Sequence of chain 1.B:
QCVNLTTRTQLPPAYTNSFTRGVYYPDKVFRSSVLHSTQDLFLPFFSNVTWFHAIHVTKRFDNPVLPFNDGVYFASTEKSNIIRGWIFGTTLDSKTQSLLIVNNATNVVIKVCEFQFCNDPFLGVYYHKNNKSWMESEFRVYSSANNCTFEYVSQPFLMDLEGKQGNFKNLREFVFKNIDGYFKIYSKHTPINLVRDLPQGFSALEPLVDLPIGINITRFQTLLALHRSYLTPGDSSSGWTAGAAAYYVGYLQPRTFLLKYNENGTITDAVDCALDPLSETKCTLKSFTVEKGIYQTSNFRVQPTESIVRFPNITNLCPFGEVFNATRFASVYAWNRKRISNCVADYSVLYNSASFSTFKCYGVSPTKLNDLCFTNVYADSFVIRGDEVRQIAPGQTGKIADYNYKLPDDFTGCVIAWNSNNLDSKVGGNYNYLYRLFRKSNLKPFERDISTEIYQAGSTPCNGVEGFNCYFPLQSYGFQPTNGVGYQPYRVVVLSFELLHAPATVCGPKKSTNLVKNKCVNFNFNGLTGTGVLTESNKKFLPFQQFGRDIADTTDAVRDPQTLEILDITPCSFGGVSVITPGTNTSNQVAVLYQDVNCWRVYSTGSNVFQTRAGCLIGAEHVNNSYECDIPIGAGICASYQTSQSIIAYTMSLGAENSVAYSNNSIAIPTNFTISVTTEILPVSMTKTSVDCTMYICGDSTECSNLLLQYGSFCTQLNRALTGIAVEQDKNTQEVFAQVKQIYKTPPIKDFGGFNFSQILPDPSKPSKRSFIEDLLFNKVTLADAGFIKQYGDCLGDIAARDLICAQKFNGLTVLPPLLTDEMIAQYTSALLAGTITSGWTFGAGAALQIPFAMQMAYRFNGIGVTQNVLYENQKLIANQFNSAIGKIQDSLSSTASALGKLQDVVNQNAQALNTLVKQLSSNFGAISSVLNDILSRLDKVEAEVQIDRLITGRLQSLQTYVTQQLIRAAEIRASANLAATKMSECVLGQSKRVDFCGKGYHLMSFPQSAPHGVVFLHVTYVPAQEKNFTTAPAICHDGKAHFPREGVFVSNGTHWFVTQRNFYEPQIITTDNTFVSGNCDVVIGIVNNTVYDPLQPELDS

Binding-site contacts:
Ligand atom C4 contacts residue ASN343 of chain 1.B at 4.2 Å.
Ligand atom C3 contacts residue ASN343 of chain 1.B at 3.8 Å.
Ligand atom C8 contacts residue SER371 of chain 1.B at 3.8 Å.
Ligand atom C5 contacts residue ASN343 of chain 1.B at 3.6 Å.
Ligand atom C7 contacts residue ASN343 of chain 1.B at 3.3 Å.
Ligand atom O7 contacts residue SER371 of chain 1.B at 3.9 Å.
Ligand atom O7 contacts residue ASN343 of chain 1.B at 3.2 Å (h-bond).
Ligand atom C1 contacts residue ASN343 of chain 1.B at 1.4 Å.
Ligand atom C2 contacts residue ASN343 of chain 1.B at 2.5 Å.
Ligand atom N2 contacts residue ASN343 of chain 1.B at 2.9 Å (h-bond).
Ligand atom C7 contacts residue SER371 of chain 1.B at 3.8 Å.
Ligand atom O5 contacts residue ASN343 of chain 1.B at 2.4 Å (h-bond).
Ligand atom N2 contacts residue SER371 of chain 1.B at 4.0 Å.

A protein and the small-molecule ligand that binds it are described below.
Small molecule (SMILES): CC(=O)N[C@@H]1[C@@H](O)[C@H](O)[C@@H](CO)O[C@H]1O